Sequence of chain 2.A:
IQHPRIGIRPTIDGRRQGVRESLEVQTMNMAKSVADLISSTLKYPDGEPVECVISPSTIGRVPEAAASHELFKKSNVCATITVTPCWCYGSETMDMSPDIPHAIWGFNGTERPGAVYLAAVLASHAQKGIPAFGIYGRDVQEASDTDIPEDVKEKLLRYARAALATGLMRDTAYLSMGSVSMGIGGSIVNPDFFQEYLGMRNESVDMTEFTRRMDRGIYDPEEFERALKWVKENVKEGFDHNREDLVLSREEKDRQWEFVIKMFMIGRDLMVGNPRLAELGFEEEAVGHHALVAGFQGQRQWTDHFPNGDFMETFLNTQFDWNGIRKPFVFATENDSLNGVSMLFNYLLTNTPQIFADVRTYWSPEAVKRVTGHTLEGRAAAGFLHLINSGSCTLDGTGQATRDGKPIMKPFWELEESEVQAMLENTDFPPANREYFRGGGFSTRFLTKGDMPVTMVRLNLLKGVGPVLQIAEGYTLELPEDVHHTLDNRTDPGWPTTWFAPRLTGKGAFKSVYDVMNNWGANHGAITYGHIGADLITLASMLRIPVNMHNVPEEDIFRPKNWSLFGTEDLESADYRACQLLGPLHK

Binding-site contacts:
Ligand atom C6 contacts residue VAL437 of chain 2.A at 4.1 Å (hydrophobic).
Ligand atom O1 contacts residue TRP339 of chain 2.A at 4.4 Å.
Ligand atom O4 contacts residue GLU434 of chain 2.A at 2.9 Å (salt-bridge).
Ligand atom C1 contacts residue TRP247 of chain 2.A at 3.1 Å (hydrophobic).
Ligand atom O4 contacts residue GLN438 of chain 2.A at 3.6 Å.
Ligand atom C4 contacts residue GLU434 of chain 2.A at 3.5 Å.
Ligand atom C1 contacts residue GLY341 of chain 2.A at 4.3 Å.
Ligand atom C6 contacts residue GLN438 of chain 2.A at 3.4 Å.
Ligand atom O5 contacts residue TRP247 of chain 2.A at 2.5 Å (h-bond).
Ligand atom C3 contacts residue GLY341 of chain 2.A at 4.5 Å.
Ligand atom C4 contacts residue VAL437 of chain 2.A at 3.8 Å (hydrophobic).
Ligand atom O5 contacts residue ASP338 of chain 2.A at 4.2 Å.
Ligand atom C1 contacts residue ASP338 of chain 2.A at 3.4 Å.
Ligand atom O1 contacts residue TRP247 of chain 2.A at 3.7 Å.
Ligand atom C2 contacts residue TRP247 of chain 2.A at 4.4 Å (hydrophobic).
Ligand atom C6 contacts residue ASN251 of chain 2.A at 3.6 Å.
Ligand atom O3 contacts residue GLU434 of chain 2.A at 2.5 Å (salt-bridge).
Ligand atom O2 contacts residue GLY341 of chain 2.A at 3.4 Å.
Ligand atom C6 contacts residue LEU441 of chain 2.A at 3.7 Å (hydrophobic).
Ligand atom O3 contacts residue ILE342 of chain 2.A at 4.2 Å.
Ligand atom O1 contacts residue PHE337 of chain 2.A at 4.2 Å.
Ligand atom C5 contacts residue VAL437 of chain 2.A at 3.9 Å (hydrophobic).
Ligand atom C5 contacts residue TRP247 of chain 2.A at 3.7 Å (hydrophobic).
Ligand atom C3 contacts residue GLU434 of chain 2.A at 3.5 Å.
Ligand atom O1 contacts residue GLY341 of chain 2.A at 3.6 Å.
Ligand atom C2 contacts residue GLY341 of chain 2.A at 4.3 Å.
Ligand atom C6 contacts residue TRP247 of chain 2.A at 4.0 Å (hydrophobic).
Ligand atom O1 contacts residue ASP338 of chain 2.A at 2.5 Å (salt-bridge).

The protein below binds the small molecule below.
Small molecule (SMILES): C[C@@H]1O[C@@H](O)[C@@H](O)[C@H](O)[C@@H]1O